Binding-site contacts:
Ligand atom C18 contacts residue SER275 of chain 1.B at 3.5 Å.
Ligand atom O12 contacts residue TYR188 of chain 1.B at 3.1 Å (h-bond).
Ligand atom C27 contacts residue PHE193 of chain 1.B at 3.8 Å (hydrophobic).
Ligand atom C20 contacts residue ASP219 of chain 1.B at 3.4 Å.
Ligand atom C26 contacts residue TYR18 of chain 1.A at 3.5 Å (hydrophobic).
Ligand atom C21 contacts residue ASP219 of chain 1.B at 3.7 Å.
Ligand atom C18 contacts residue PHE193 of chain 1.B at 3.6 Å (hydrophobic).
Ligand atom N29 contacts residue TYR18 of chain 1.A at 3.4 Å (h-bond).
Ligand atom C28 contacts residue TYR18 of chain 1.A at 3.5 Å (hydrophobic).
Ligand atom C27 contacts residue ARG196 of chain 1.B at 3.6 Å.
Ligand atom C15 contacts residue VAL242 of chain 1.B at 3.4 Å (hydrophobic).
Ligand atom N14 contacts residue HIS191 of chain 1.B at 3.3 Å (h-bond).
Ligand atom N29 contacts residue PHE193 of chain 1.B at 3.7 Å.
Ligand atom C22 contacts residue TYR18 of chain 1.A at 3.7 Å (hydrophobic).
Ligand atom C30 contacts residue TYR18 of chain 1.A at 3.5 Å (hydrophobic).
Ligand atom C28 contacts residue ARG196 of chain 1.B at 3.2 Å.
Ligand atom C19 contacts residue ALA244 of chain 1.B at 3.6 Å (hydrophobic).
Ligand atom C25 contacts residue PHE193 of chain 1.B at 3.7 Å (hydrophobic).
Ligand atom C30 contacts residue PHE193 of chain 1.B at 3.5 Å (hydrophobic).
Ligand atom O23 contacts residue ARG311 of chain 1.B at 3.3 Å (salt-bridge).
Ligand atom O23 contacts residue TYR18 of chain 1.A at 3.6 Å.
Ligand atom C21 contacts residue SER241 of chain 1.B at 3.4 Å.
Ligand atom N24 contacts residue PHE193 of chain 1.B at 3.3 Å.
Ligand atom O12 contacts residue ALA379 of chain 1.B at 3.7 Å.
Ligand atom C26 contacts residue ASP219 of chain 1.B at 3.3 Å.
Ligand atom O13 contacts residue ILE309 of chain 1.B at 3.5 Å.
Ligand atom N24 contacts residue ASP219 of chain 1.B at 3.2 Å (salt-bridge).
Ligand atom C25 contacts residue ASP219 of chain 1.B at 3.7 Å.
Ligand atom C10 contacts residue VAL242 of chain 1.B at 3.7 Å (hydrophobic).
Ligand atom C22 contacts residue PHE193 of chain 1.B at 3.4 Å (hydrophobic).
Ligand atom C5 contacts residue VAL242 of chain 1.B at 3.8 Å (hydrophobic).
Ligand atom O23 contacts residue PHE193 of chain 1.B at 3.6 Å.
Ligand atom C6 contacts residue TYR188 of chain 1.B at 3.5 Å (hydrophobic).
Ligand atom N24 contacts residue TYR18 of chain 1.A at 3.8 Å.
Ligand atom C21 contacts residue HIS191 of chain 1.B at 3.6 Å.
Ligand atom C17 contacts residue SER275 of chain 1.B at 3.5 Å.
Ligand atom C27 contacts residue ASP16 of chain 1.A at 3.6 Å.
Ligand atom C25 contacts residue TYR18 of chain 1.A at 3.6 Å (hydrophobic).
Ligand atom C27 contacts residue TYR18 of chain 1.A at 3.6 Å (hydrophobic).
Ligand atom C19 contacts residue PHE193 of chain 1.B at 3.6 Å (hydrophobic).

Sequence of chain 1.B:
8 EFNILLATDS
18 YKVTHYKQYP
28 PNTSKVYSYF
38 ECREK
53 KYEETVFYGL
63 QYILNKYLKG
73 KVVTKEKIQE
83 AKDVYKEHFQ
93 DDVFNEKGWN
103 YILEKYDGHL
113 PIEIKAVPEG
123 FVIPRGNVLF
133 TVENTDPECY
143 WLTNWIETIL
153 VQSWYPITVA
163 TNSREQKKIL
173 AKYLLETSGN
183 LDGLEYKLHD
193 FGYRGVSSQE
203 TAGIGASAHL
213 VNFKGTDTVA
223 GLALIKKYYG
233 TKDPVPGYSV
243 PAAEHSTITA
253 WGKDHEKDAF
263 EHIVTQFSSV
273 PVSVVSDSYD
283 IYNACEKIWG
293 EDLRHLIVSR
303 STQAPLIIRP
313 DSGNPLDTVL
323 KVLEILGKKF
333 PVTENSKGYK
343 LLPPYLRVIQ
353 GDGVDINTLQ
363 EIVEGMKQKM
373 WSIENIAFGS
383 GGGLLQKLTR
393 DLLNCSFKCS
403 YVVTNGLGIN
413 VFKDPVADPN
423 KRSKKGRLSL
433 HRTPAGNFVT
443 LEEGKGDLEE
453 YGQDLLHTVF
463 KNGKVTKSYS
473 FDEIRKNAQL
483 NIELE

Sequence of chain 1.A:
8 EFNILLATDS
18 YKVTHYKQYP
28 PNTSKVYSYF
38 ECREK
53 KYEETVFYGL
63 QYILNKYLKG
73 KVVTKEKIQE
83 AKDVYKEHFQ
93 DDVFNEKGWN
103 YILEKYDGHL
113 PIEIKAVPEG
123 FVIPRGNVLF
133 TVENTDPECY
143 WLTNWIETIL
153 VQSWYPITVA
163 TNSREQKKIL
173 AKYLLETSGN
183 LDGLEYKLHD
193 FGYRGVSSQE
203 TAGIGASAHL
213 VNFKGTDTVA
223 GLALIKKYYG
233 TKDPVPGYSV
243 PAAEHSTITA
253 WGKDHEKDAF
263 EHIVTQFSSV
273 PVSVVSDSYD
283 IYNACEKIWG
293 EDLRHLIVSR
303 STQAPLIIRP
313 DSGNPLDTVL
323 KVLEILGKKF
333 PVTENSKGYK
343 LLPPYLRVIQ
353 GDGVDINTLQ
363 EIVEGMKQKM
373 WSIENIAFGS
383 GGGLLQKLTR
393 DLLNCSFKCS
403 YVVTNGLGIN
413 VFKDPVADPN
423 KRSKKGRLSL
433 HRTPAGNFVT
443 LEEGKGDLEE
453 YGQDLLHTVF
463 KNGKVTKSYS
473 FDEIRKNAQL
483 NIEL

This small molecule binds to this protein.
Small molecule (SMILES): CC(C)(C)c1ccc(S(=O)(=O)NCc2ccc(C(=O)Nc3cccnc3)cc2)cc1